This protein binds this small molecule.
Small molecule (SMILES): CC(=O)OP(=O)(O)O

Binding-site contacts:
Ligand atom O3P contacts residue PEG1 of chain 1.I at 1.3 Å.
Ligand atom C1 contacts residue PEG1 of chain 1.I at 2.2 Å.
Ligand atom O1 contacts residue LYS35 of chain 1.B at 3.6 Å.
Ligand atom P contacts residue SER236 of chain 1.B at 3.9 Å.
Ligand atom C1 contacts residue LYS35 of chain 1.B at 4.5 Å.
Ligand atom O3P contacts residue GLY258 of chain 1.B at 3.9 Å.
Ligand atom O1P contacts residue GLY258 of chain 1.B at 2.8 Å (h-bond).
Ligand atom O2P contacts residue PEG1 of chain 1.I at 1.1 Å (h-bond).
Ligand atom P contacts residue GLY258 of chain 1.B at 3.9 Å.
Ligand atom O1P contacts residue GLY257 of chain 1.B at 3.5 Å.
Ligand atom C1M contacts residue PEG1 of chain 1.I at 3.0 Å.
Ligand atom P contacts residue PEG1 of chain 1.I at 0.5 Å.
Ligand atom O1P contacts residue PEG1 of chain 1.I at 0.8 Å.
Ligand atom C1M contacts residue ILE196 of chain 1.B at 3.2 Å (hydrophobic).
Ligand atom O2 contacts residue SER236 of chain 1.B at 3.9 Å.
Ligand atom O1 contacts residue PEG1 of chain 1.I at 2.3 Å.
Ligand atom O1P contacts residue LYS35 of chain 1.B at 4.3 Å.
Ligand atom O2P contacts residue SER236 of chain 1.B at 4.2 Å.
Ligand atom O1 contacts residue ILE196 of chain 1.B at 3.9 Å.
Ligand atom O2 contacts residue PEG1 of chain 1.I at 1.6 Å (h-bond).
Ligand atom O3P contacts residue SER236 of chain 1.B at 3.0 Å (h-bond).
Ligand atom C1 contacts residue ILE196 of chain 1.B at 3.9 Å (hydrophobic).

Sequence of chain 1.B:
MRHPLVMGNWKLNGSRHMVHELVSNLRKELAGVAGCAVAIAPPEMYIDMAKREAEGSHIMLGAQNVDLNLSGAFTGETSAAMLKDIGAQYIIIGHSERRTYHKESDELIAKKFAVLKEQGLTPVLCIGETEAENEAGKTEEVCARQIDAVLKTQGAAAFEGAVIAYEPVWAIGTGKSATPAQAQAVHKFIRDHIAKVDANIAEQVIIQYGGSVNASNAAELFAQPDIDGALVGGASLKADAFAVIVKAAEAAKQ